Sequence of chain 1.A:
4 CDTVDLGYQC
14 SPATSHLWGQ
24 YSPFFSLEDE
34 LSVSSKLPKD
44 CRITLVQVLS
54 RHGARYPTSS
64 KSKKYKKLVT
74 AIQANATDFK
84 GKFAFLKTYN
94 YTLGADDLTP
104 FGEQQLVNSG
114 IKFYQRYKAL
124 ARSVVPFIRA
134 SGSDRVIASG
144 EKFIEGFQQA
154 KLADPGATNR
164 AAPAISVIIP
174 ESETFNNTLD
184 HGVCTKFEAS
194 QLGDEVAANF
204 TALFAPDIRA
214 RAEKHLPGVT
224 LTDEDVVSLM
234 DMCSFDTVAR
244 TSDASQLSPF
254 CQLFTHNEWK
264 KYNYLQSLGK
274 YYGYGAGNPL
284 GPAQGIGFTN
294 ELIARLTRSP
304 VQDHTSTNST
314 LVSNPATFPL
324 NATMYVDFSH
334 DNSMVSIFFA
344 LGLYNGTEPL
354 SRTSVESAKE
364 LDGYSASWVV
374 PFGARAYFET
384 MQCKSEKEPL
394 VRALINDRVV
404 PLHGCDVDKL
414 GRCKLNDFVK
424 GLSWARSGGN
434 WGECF

Binding-site contacts:
Ligand atom C8 contacts residue ASN78 of chain 1.A at 4.5 Å.
Ligand atom N2 contacts residue ALA74 of chain 1.A at 3.8 Å.
Ligand atom C7 contacts residue VAL222 of chain 1.A at 4.2 Å (hydrophobic).
Ligand atom C8 contacts residue THR223 of chain 1.A at 3.3 Å.
Ligand atom C8 contacts residue VAL222 of chain 1.A at 4.0 Å (hydrophobic).
Ligand atom N2 contacts residue THR223 of chain 1.A at 4.1 Å.
Ligand atom O7 contacts residue GLY221 of chain 1.A at 4.3 Å.
Ligand atom C1 contacts residue ASN78 of chain 1.A at 1.4 Å.
Ligand atom O5 contacts residue ASN78 of chain 1.A at 2.4 Å (h-bond).
Ligand atom C4 contacts residue ASN78 of chain 1.A at 4.2 Å.
Ligand atom C2 contacts residue ASN78 of chain 1.A at 2.4 Å.
Ligand atom C7 contacts residue THR223 of chain 1.A at 3.3 Å.
Ligand atom C8 contacts residue LEU71 of chain 1.A at 4.2 Å (hydrophobic).
Ligand atom C8 contacts residue ILE75 of chain 1.A at 4.3 Å (hydrophobic).
Ligand atom N2 contacts residue ASN78 of chain 1.A at 2.9 Å (h-bond).
Ligand atom O7 contacts residue ASN78 of chain 1.A at 2.8 Å (h-bond).
Ligand atom O7 contacts residue THR223 of chain 1.A at 2.9 Å (h-bond).
Ligand atom C1 contacts residue ALA74 of chain 1.A at 4.5 Å (hydrophobic).
Ligand atom O7 contacts residue ALA74 of chain 1.A at 4.4 Å.
Ligand atom C5 contacts residue ASN78 of chain 1.A at 3.7 Å.
Ligand atom C7 contacts residue ASN78 of chain 1.A at 3.1 Å.
Ligand atom C7 contacts residue ALA74 of chain 1.A at 4.1 Å (hydrophobic).
Ligand atom C3 contacts residue ASN78 of chain 1.A at 3.8 Å.
Ligand atom O7 contacts residue VAL222 of chain 1.A at 3.4 Å.
Ligand atom C8 contacts residue LEU224 of chain 1.A at 4.5 Å (hydrophobic).
Ligand atom C8 contacts residue ALA74 of chain 1.A at 3.7 Å (hydrophobic).

The protein below binds the small molecule below.
Small molecule (SMILES): CC(=O)N[C@@H]1[C@@H](O)[C@H](O)[C@@H](CO)O[C@H]1O